Binding-site contacts:
Ligand atom CM6 contacts residue ILE217 of chain 40.A at 3.4 Å (hydrophobic).
Ligand atom C2A contacts residue LEU220 of chain 40.A at 3.8 Å (hydrophobic).
Ligand atom F2 contacts residue MET146 of chain 40.A at 3.7 Å.
Ligand atom F2 contacts residue PHE147 of chain 40.A at 3.2 Å.
Ligand atom N1A contacts residue LEU220 of chain 40.A at 3.0 Å.
Ligand atom C2A contacts residue ILE182 of chain 40.A at 3.6 Å (hydrophobic).
Ligand atom CM6 contacts residue ILE184 of chain 40.A at 3.5 Å (hydrophobic).
Ligand atom F3 contacts residue ILE182 of chain 40.A at 3.2 Å.
Ligand atom C3B contacts residue ILE119 of chain 40.A at 3.5 Å (hydrophobic).
Ligand atom CM4 contacts residue ALA169 of chain 40.A at 3.5 Å (hydrophobic).
Ligand atom C6B contacts residue ILE184 of chain 40.A at 3.7 Å (hydrophobic).
Ligand atom N3A contacts residue ILE182 of chain 40.A at 3.0 Å.
Ligand atom F2 contacts residue ALA145 of chain 40.A at 3.0 Å.
Ligand atom CM2 contacts residue ILE119 of chain 40.A at 3.5 Å (hydrophobic).
Ligand atom C1B contacts residue ILE95 of chain 40.A at 3.5 Å (hydrophobic).
Ligand atom O1A contacts residue LEU220 of chain 40.A at 3.4 Å.
Ligand atom N3A contacts residue ILE184 of chain 40.A at 3.9 Å.
Ligand atom F1 contacts residue VAL171 of chain 40.A at 3.0 Å.
Ligand atom C2B contacts residue ILE119 of chain 40.A at 3.5 Å (hydrophobic).
Ligand atom F3 contacts residue LEU14 of chain 36.B at 3.9 Å.
Ligand atom F2 contacts residue SER170 of chain 40.A at 3.5 Å.
Ligand atom O1B contacts residue ILE95 of chain 40.A at 3.0 Å.
Ligand atom F3 contacts residue ALA24 of chain 40.B at 3.9 Å.
Ligand atom C3A contacts residue ILE182 of chain 40.A at 3.2 Å (hydrophobic).
Ligand atom C6B contacts residue ILE95 of chain 40.A at 3.6 Å (hydrophobic).
Ligand atom N3A contacts residue PHE147 of chain 40.A at 3.6 Å.
Ligand atom C5B contacts residue ILE184 of chain 40.A at 3.4 Å (hydrophobic).
Ligand atom O1 contacts residue ILE217 of chain 40.A at 3.3 Å.
Ligand atom CM4 contacts residue ILE182 of chain 40.A at 3.6 Å (hydrophobic).
Ligand atom O1A contacts residue ILE182 of chain 40.A at 3.9 Å.
Ligand atom CM2 contacts residue TRP93 of chain 40.A at 3.9 Å (hydrophobic).
Ligand atom CM3 contacts residue THR97 of chain 40.A at 3.9 Å.
Ligand atom F2 contacts residue ALA169 of chain 40.A at 2.2 Å.
Ligand atom C4 contacts residue PHE115 of chain 40.A at 3.3 Å (hydrophobic).
Ligand atom CM4 contacts residue ALA145 of chain 40.A at 3.5 Å (hydrophobic).
Ligand atom F1 contacts residue SER170 of chain 40.A at 3.7 Å.
Ligand atom F1 contacts residue ALA145 of chain 40.A at 3.0 Å.
Ligand atom F3 contacts residue ALA169 of chain 40.A at 3.7 Å.
Ligand atom CM6 contacts residue MET187 of chain 40.A at 3.8 Å (hydrophobic).
Ligand atom O1A contacts residue ALA145 of chain 40.A at 3.8 Å.

The small molecule below binds the protein below.
Small molecule (SMILES): Cc1cc(CCCOc2c(C)cc(-c3noc(C(F)(F)F)n3)cc2C)on1

Sequence of chain 40.B:
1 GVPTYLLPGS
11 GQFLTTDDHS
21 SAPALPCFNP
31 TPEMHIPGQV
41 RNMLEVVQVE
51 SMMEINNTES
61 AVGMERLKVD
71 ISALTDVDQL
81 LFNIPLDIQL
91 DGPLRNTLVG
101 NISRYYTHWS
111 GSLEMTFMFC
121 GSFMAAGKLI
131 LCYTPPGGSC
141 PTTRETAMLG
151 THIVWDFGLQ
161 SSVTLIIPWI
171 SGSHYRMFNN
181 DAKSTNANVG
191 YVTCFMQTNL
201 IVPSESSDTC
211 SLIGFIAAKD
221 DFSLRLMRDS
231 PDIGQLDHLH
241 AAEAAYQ

Sequence of chain 40.A:
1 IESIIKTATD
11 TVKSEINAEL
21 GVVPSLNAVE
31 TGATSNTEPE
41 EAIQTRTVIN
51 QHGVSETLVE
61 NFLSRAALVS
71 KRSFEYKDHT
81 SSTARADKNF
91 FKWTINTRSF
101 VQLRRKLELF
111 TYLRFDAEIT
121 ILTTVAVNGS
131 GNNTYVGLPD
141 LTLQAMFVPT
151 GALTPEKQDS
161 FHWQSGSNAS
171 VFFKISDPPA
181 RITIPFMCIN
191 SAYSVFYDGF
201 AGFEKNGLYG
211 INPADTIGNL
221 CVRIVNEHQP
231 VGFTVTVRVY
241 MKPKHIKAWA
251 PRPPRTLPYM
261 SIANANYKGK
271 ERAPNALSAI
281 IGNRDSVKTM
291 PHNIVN

Sequence of chain 36.B:
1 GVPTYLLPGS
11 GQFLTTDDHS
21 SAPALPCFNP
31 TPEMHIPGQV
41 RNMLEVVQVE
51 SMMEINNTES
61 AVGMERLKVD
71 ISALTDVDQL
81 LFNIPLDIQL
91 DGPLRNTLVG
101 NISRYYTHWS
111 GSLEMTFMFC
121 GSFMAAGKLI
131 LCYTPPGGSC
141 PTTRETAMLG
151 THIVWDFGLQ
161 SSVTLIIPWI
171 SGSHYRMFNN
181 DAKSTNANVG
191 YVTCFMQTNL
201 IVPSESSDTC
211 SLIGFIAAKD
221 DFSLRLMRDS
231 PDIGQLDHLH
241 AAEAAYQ